The small molecule below binds the protein below.
Small molecule (SMILES): C[C@]12O[C@H]1[C@H](O)c1c(cc(O)c3c1C(=O)c1cccc(O)c1-3)C2=O

Sequence of chain 1.A:
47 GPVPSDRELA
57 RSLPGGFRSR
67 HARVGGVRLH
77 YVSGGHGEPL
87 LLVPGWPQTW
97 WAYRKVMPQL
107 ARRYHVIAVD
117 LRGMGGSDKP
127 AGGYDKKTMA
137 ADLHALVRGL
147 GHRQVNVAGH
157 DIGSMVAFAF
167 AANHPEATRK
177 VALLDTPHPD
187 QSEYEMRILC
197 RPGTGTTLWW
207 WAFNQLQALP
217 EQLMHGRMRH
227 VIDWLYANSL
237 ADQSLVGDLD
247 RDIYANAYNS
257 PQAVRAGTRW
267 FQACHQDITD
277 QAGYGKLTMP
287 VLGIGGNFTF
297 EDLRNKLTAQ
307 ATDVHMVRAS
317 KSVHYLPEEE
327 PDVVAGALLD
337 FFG

Binding-site contacts:
Ligand atom C1 contacts residue TRP206 of chain 1.A at 3.3 Å (hydrophobic).
Ligand atom O2 contacts residue THR182 of chain 1.A at 2.8 Å (h-bond).
Ligand atom O6 contacts residue ASP157 of chain 1.A at 2.5 Å (salt-bridge).
Ligand atom C1 contacts residue ASP157 of chain 1.A at 3.3 Å.
Ligand atom C12 contacts residue TRP206 of chain 1.A at 3.5 Å (hydrophobic).
Ligand atom C4 contacts residue THR182 of chain 1.A at 3.9 Å.
Ligand atom O6 contacts residue HIS320 of chain 1.A at 3.7 Å.
Ligand atom C6A contacts residue TRP206 of chain 1.A at 3.4 Å (hydrophobic).
Ligand atom C13 contacts residue HIS320 of chain 1.A at 3.7 Å.
Ligand atom C10 contacts residue LEU231 of chain 1.A at 3.5 Å (hydrophobic).
Ligand atom C2 contacts residue TRP206 of chain 1.A at 3.5 Å (hydrophobic).
Ligand atom O1 contacts residue TRP207 of chain 1.A at 3.4 Å (h-bond).
Ligand atom C9 contacts residue LEU231 of chain 1.A at 3.5 Å (hydrophobic).
Ligand atom C11 contacts residue TRP206 of chain 1.A at 3.5 Å (hydrophobic).
Ligand atom C9 contacts residue ASN234 of chain 1.A at 3.6 Å.
Ligand atom C5 contacts residue HIS320 of chain 1.A at 3.5 Å.
Ligand atom C3 contacts residue ASP157 of chain 1.A at 3.5 Å.
Ligand atom C8 contacts residue ASN234 of chain 1.A at 3.5 Å.
Ligand atom O5 contacts residue LEU231 of chain 1.A at 3.3 Å.
Ligand atom C4 contacts residue ASP157 of chain 1.A at 3.5 Å.
Ligand atom C14 contacts residue TRP206 of chain 1.A at 3.5 Å (hydrophobic).
Ligand atom O1 contacts residue TRP206 of chain 1.A at 2.9 Å (h-bond).
Ligand atom C15 contacts residue MET161 of chain 1.A at 3.5 Å (hydrophobic).
Ligand atom C6B contacts residue TRP206 of chain 1.A at 3.6 Å (hydrophobic).
Ligand atom O2 contacts residue HIS320 of chain 1.A at 3.9 Å.
Ligand atom C6A contacts residue HIS320 of chain 1.A at 3.6 Å.
Ligand atom O1 contacts residue PHE267 of chain 1.A at 3.7 Å.
Ligand atom O4 contacts residue VAL319 of chain 1.A at 3.5 Å.
Ligand atom C4A contacts residue HIS320 of chain 1.A at 3.5 Å.
Ligand atom C4A contacts residue ASP157 of chain 1.A at 3.7 Å.
Ligand atom C13 contacts residue TRP206 of chain 1.A at 3.2 Å (hydrophobic).
Ligand atom O5 contacts residue TYR321 of chain 1.A at 3.5 Å (h-bond).
Ligand atom C2 contacts residue ASP157 of chain 1.A at 3.4 Å.
Ligand atom C14 contacts residue HIS320 of chain 1.A at 3.6 Å.
Ligand atom C14 contacts residue ASP157 of chain 1.A at 3.5 Å.
Ligand atom C2 contacts residue PHE267 of chain 1.A at 3.7 Å (hydrophobic).
Ligand atom C8 contacts residue VAL319 of chain 1.A at 3.8 Å (hydrophobic).
Ligand atom C6 contacts residue HIS320 of chain 1.A at 3.5 Å.
Ligand atom O6 contacts residue TRP92 of chain 1.A at 3.4 Å (h-bond).
Ligand atom C15 contacts residue ILE158 of chain 1.A at 3.9 Å (hydrophobic).